Sequence of chain 1.D:
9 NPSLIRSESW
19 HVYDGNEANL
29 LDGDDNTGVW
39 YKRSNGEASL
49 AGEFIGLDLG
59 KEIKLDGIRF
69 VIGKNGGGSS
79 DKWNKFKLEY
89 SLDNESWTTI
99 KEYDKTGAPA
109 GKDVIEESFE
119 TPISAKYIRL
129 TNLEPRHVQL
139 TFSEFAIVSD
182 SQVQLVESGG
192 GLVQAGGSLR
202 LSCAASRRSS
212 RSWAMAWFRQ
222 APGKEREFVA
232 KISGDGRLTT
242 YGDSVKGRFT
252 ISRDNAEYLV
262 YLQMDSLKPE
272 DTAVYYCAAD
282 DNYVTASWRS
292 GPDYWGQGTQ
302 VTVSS

Binding-site contacts:
Ligand atom C12 contacts residue ARG208 of chain 1.D at 3.5 Å.
Ligand atom C13 contacts residue SER210 of chain 1.D at 3.7 Å.
Ligand atom C4A contacts residue TYR259 of chain 1.D at 3.7 Å (hydrophobic).
Ligand atom N3 contacts residue TYR259 of chain 1.D at 3.1 Å.
Ligand atom N3 contacts residue LEU260 of chain 1.D at 3.2 Å (h-bond).
Ligand atom C6 contacts residue TYR259 of chain 1.D at 3.5 Å (hydrophobic).
Ligand atom C4 contacts residue TYR259 of chain 1.D at 3.4 Å (hydrophobic).
Ligand atom N8 contacts residue TYR259 of chain 1.D at 3.2 Å (h-bond).
Ligand atom C6 contacts residue MET216 of chain 1.D at 3.6 Å (hydrophobic).
Ligand atom N3 contacts residue VAL261 of chain 1.D at 3.6 Å.
Ligand atom N1 contacts residue TYR259 of chain 1.D at 3.5 Å.
Ligand atom C4A contacts residue MET216 of chain 1.D at 3.3 Å (hydrophobic).
Ligand atom C12 contacts residue VAL184 of chain 1.D at 3.5 Å (hydrophobic).
Ligand atom NA2 contacts residue ASP255 of chain 1.D at 3.5 Å (salt-bridge).
Ligand atom C14 contacts residue SER210 of chain 1.D at 3.5 Å.
Ligand atom NA2 contacts residue ARG254 of chain 1.D at 3.6 Å.
Ligand atom C8A contacts residue TYR259 of chain 1.D at 3.3 Å (hydrophobic).
Ligand atom C16 contacts residue SER210 of chain 1.D at 3.6 Å.
Ligand atom NA4 contacts residue CYS204 of chain 1.D at 3.5 Å (h-bond).
Ligand atom N5 contacts residue MET216 of chain 1.D at 3.2 Å.
Ligand atom N5 contacts residue TYR259 of chain 1.D at 3.5 Å.
Ligand atom C13 contacts residue ARG208 of chain 1.D at 3.4 Å.
Ligand atom NA4 contacts residue TYR259 of chain 1.D at 3.0 Å (h-bond).
Ligand atom O contacts residue ARG208 of chain 1.D at 3.7 Å.
Ligand atom C4 contacts residue MET216 of chain 1.D at 3.7 Å (hydrophobic).
Ligand atom C15 contacts residue SER210 of chain 1.D at 3.5 Å.
Ligand atom N8 contacts residue ARG254 of chain 1.D at 3.5 Å (salt-bridge).
Ligand atom N contacts residue TYR295 of chain 1.D at 3.6 Å.
Ligand atom N1 contacts residue ARG254 of chain 1.D at 2.7 Å (salt-bridge).
Ligand atom CB contacts residue TYR295 of chain 1.D at 3.4 Å (hydrophobic).
Ligand atom NA2 contacts residue ASN256 of chain 1.D at 2.9 Å (h-bond).
Ligand atom NA2 contacts residue LEU260 of chain 1.D at 3.1 Å (h-bond).
Ligand atom CM contacts residue ALA280 of chain 1.D at 3.4 Å (hydrophobic).
Ligand atom C8A contacts residue ARG254 of chain 1.D at 3.4 Å.
Ligand atom C13 contacts residue VAL184 of chain 1.D at 3.6 Å (hydrophobic).
Ligand atom C9 contacts residue LEU186 of chain 1.D at 3.6 Å (hydrophobic).
Ligand atom C2 contacts residue ASN256 of chain 1.D at 3.8 Å.
Ligand atom C2 contacts residue ARG254 of chain 1.D at 3.5 Å.
Ligand atom C7 contacts residue TYR259 of chain 1.D at 3.1 Å (hydrophobic).
Ligand atom CA contacts residue TYR295 of chain 1.D at 3.7 Å (hydrophobic).

This protein binds this small molecule.
Small molecule (SMILES): CN(Cc1cnc2nc(N)nc(N)c2n1)c1ccc(C(=O)N[C@@H](CCC(=O)O)C(=O)O)cc1